Sequence of chain 1.D:
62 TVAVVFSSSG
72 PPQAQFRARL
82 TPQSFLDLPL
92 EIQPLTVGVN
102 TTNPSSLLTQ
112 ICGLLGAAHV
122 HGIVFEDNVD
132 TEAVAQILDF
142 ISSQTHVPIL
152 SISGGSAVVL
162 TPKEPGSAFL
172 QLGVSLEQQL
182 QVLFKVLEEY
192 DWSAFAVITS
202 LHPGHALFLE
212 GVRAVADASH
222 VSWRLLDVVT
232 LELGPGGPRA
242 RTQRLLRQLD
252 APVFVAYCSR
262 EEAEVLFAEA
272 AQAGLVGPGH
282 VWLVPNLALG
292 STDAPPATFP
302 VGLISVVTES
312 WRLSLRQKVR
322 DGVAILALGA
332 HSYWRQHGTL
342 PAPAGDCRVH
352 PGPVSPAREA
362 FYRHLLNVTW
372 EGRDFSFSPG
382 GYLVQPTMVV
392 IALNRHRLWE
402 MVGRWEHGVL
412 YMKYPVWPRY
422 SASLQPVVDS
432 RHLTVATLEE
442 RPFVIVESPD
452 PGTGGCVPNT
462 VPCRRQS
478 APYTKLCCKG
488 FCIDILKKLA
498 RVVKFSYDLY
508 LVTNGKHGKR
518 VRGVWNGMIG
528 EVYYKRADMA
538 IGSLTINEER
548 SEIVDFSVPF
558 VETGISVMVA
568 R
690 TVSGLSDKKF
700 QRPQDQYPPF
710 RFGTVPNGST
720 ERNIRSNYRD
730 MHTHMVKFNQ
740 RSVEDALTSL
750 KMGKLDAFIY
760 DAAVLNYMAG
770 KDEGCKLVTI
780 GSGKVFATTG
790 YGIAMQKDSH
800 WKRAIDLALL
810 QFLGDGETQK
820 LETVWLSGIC

This protein binds this small molecule.
Small molecule (SMILES): CC(=O)N[C@H]1[C@H](O[C@H]2[C@H](O)[C@@H](NC(C)=O)CO[C@@H]2CO)O[C@H](CO)[C@@H](O[C@@H]2O[C@H](CO)[C@@H](O[C@@H]3O[C@H](CO)[C@@H](O)[C@H](O)[C@H]3NC(C)=O)[C@H](O)[C@@H]2O)[C@@H]1O

Binding-site contacts:
Ligand atom C4 contacts residue ASN368 of chain 1.A at 3.8 Å.
Ligand atom C8 contacts residue HIS371 of chain 1.A at 4.1 Å.
Ligand atom O3 contacts residue GLN426 of chain 1.D at 3.9 Å.
Ligand atom C7 contacts residue HIS371 of chain 1.A at 3.6 Å.
Ligand atom C1 contacts residue THR370 of chain 1.A at 4.1 Å.
Ligand atom C2 contacts residue ASN368 of chain 1.A at 2.4 Å.
Ligand atom C7 contacts residue THR370 of chain 1.A at 4.0 Å.
Ligand atom O4 contacts residue HIS371 of chain 1.A at 3.9 Å.
Ligand atom O5 contacts residue ASN368 of chain 1.A at 2.0 Å (h-bond).
Ligand atom C6 contacts residue ASN368 of chain 1.A at 4.2 Å.
Ligand atom C2 contacts residue THR370 of chain 1.A at 4.2 Å.
Ligand atom O7 contacts residue ASN368 of chain 1.A at 4.3 Å.
Ligand atom C7 contacts residue ASN368 of chain 1.A at 3.9 Å.
Ligand atom N2 contacts residue THR370 of chain 1.A at 3.7 Å.
Ligand atom N2 contacts residue HIS371 of chain 1.A at 3.5 Å.
Ligand atom C5 contacts residue ASN368 of chain 1.A at 3.0 Å.
Ligand atom O7 contacts residue HIS371 of chain 1.A at 3.7 Å.
Ligand atom O7 contacts residue THR370 of chain 1.A at 3.8 Å.
Ligand atom N2 contacts residue ASN368 of chain 1.A at 2.8 Å.
Ligand atom C3 contacts residue THR370 of chain 1.A at 4.1 Å.
Ligand atom C1 contacts residue ASN368 of chain 1.A at 1.0 Å.
Ligand atom C3 contacts residue ASN368 of chain 1.A at 3.4 Å.

Sequence of chain 1.A:
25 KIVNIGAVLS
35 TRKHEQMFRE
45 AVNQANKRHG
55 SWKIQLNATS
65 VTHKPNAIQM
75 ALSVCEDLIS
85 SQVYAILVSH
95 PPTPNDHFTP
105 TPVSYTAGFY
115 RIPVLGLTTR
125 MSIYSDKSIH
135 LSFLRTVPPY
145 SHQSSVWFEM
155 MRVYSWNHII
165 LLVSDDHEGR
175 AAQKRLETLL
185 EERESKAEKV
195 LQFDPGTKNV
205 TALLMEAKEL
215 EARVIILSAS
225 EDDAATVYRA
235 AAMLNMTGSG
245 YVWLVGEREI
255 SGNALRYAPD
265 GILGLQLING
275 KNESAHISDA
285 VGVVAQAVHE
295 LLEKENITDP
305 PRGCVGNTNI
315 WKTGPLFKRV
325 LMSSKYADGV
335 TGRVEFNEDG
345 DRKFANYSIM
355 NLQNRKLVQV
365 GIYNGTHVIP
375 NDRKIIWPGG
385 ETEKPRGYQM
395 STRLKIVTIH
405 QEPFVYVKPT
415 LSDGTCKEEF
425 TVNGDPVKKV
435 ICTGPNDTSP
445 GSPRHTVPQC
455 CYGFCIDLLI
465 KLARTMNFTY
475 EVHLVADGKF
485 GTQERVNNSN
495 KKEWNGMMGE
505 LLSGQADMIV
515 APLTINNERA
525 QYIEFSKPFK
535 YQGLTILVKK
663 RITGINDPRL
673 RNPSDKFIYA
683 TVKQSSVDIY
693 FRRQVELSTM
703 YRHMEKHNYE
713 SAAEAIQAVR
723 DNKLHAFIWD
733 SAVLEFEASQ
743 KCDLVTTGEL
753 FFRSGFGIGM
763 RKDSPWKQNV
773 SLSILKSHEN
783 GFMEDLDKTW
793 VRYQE